Sequence of chain 1.A:
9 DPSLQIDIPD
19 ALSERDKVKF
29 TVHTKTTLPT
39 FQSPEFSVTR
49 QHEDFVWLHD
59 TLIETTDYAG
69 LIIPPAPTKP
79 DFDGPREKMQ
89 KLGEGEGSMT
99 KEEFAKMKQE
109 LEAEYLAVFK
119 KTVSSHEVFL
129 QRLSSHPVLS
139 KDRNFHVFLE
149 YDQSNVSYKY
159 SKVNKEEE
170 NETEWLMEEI

A small-molecule ligand and the protein it binds are described below.
Small molecule (SMILES): COCCO[C@@H](C)CO[C@H](C)CO[C@H](C)COC(C)CO[C@@H](C)CO[C@@H](C)CO[C@H](C)CO[C@H](C)COC[C@H](C)N

Binding-site contacts:
Ligand atom C3 contacts residue ASP52 of chain 1.A at 3.8 Å.
Ligand atom OH contacts residue VAL145 of chain 1.A at 4.1 Å.
Ligand atom C4 contacts residue ASP52 of chain 1.A at 3.8 Å.
Ligand atom C6 contacts residue TRP55 of chain 1.A at 3.9 Å (hydrophobic).
Ligand atom O2 contacts residue TRP55 of chain 1.A at 3.8 Å.
Ligand atom C1 contacts residue ARG48 of chain 1.A at 4.1 Å.
Ligand atom C3 contacts residue TRP55 of chain 1.A at 4.4 Å (hydrophobic).
Ligand atom C4 contacts residue TRP55 of chain 1.A at 4.4 Å (hydrophobic).